Sequence of chain 1.B:
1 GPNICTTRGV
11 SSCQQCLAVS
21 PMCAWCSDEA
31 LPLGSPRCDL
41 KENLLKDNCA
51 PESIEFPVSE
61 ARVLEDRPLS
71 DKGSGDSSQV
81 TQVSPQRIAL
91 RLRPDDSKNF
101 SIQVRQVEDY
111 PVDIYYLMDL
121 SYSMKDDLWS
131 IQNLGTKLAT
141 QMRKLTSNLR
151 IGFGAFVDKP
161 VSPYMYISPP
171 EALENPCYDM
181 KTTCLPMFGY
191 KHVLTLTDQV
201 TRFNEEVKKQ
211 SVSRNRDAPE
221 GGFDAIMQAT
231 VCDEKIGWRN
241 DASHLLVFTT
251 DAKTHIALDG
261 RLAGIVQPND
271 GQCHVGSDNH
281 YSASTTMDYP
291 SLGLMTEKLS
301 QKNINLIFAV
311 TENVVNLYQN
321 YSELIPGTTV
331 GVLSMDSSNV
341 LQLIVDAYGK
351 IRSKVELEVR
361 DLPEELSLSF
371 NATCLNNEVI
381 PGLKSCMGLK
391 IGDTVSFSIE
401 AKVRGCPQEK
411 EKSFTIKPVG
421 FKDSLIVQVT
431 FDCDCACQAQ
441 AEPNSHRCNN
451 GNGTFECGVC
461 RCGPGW

This small molecule binds to this protein.
Small molecule (SMILES): CC(=O)N[C@H]1[C@H](O[C@H]2[C@H](O)[C@@H](NC(C)=O)CO[C@@H]2CO)O[C@H](CO)[C@@H](O)[C@@H]1O

Binding-site contacts:
Ligand atom O7 contacts residue SER398 of chain 1.B at 2.5 Å (h-bond).
Ligand atom O5 contacts residue ASN371 of chain 1.B at 2.4 Å (h-bond).
Ligand atom C8 contacts residue GLU400 of chain 1.B at 3.5 Å.
Ligand atom C3 contacts residue ASN371 of chain 1.B at 3.8 Å.
Ligand atom O3 contacts residue GLU400 of chain 1.B at 4.1 Å.
Ligand atom C8 contacts residue ILE399 of chain 1.B at 3.7 Å (hydrophobic).
Ligand atom O6 contacts residue PRO381 of chain 1.B at 3.9 Å.
Ligand atom C7 contacts residue ASN371 of chain 1.B at 3.2 Å.
Ligand atom C8 contacts residue SER369 of chain 1.B at 3.9 Å.
Ligand atom C8 contacts residue SER398 of chain 1.B at 3.4 Å.
Ligand atom C7 contacts residue SER398 of chain 1.B at 3.3 Å.
Ligand atom C4 contacts residue ASN371 of chain 1.B at 4.2 Å.
Ligand atom C5 contacts residue ASN371 of chain 1.B at 3.7 Å.
Ligand atom O7 contacts residue ASN371 of chain 1.B at 3.1 Å (h-bond).
Ligand atom C2 contacts residue ASN371 of chain 1.B at 2.5 Å.
Ligand atom C8 contacts residue ASN371 of chain 1.B at 4.3 Å.
Ligand atom C1 contacts residue ASN371 of chain 1.B at 1.4 Å.
Ligand atom N2 contacts residue ASN371 of chain 1.B at 2.9 Å (h-bond).
Ligand atom O5 contacts residue PRO381 of chain 1.B at 4.3 Å.
Ligand atom N2 contacts residue GLU400 of chain 1.B at 4.4 Å.